Sequence of chain 39.C:
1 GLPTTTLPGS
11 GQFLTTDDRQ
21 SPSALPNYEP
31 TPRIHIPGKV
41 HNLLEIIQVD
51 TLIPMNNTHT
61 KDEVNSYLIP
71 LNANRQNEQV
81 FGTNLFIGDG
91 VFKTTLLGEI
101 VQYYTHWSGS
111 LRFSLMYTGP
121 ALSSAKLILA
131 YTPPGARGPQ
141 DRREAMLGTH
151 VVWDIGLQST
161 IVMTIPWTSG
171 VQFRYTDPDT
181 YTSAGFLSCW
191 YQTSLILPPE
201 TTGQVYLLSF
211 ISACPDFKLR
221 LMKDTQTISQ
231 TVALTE

Sequence of chain 39.A:
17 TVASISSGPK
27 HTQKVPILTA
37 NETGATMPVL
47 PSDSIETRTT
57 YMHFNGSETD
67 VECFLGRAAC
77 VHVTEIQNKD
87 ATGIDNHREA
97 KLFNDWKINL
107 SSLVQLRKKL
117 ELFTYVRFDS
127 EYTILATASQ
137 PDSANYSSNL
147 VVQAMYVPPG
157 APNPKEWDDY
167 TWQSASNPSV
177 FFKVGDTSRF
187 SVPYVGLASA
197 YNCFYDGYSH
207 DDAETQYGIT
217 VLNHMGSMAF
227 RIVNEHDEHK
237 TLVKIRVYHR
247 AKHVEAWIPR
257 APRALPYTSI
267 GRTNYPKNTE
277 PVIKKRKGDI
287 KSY

This protein binds this small molecule.
Small molecule (SMILES): CC[C@H]1COC(c2ccc(OCCCCCCCc3cc(C)no3)cc2)=N1

Binding-site contacts:
Ligand atom C6C contacts residue VAL191 of chain 39.A at 3.5 Å (hydrophobic).
Ligand atom C6B contacts residue TYR197 of chain 39.A at 3.5 Å (hydrophobic).
Ligand atom C4 contacts residue MET224 of chain 39.A at 4.0 Å (hydrophobic).
Ligand atom C3 contacts residue PHE186 of chain 39.A at 3.8 Å (hydrophobic).
Ligand atom CM2 contacts residue LEU116 of chain 39.A at 3.6 Å (hydrophobic).
Ligand atom C5B contacts residue LEU106 of chain 39.A at 4.0 Å (hydrophobic).
Ligand atom C5B contacts residue TYR197 of chain 39.A at 3.7 Å (hydrophobic).
Ligand atom O1 contacts residue TYR152 of chain 39.A at 4.0 Å.
Ligand atom N2 contacts residue PHE186 of chain 39.A at 3.9 Å.
Ligand atom C1C contacts residue MET224 of chain 39.A at 3.4 Å (hydrophobic).
Ligand atom C1B contacts residue MET221 of chain 39.A at 3.7 Å (hydrophobic).
Ligand atom C4 contacts residue TYR152 of chain 39.A at 3.9 Å (hydrophobic).
Ligand atom C4C contacts residue VAL188 of chain 39.A at 3.9 Å (hydrophobic).
Ligand atom O1B contacts residue MET221 of chain 39.A at 3.7 Å.
Ligand atom C2C contacts residue TYR152 of chain 39.A at 4.0 Å (hydrophobic).
Ligand atom C4 contacts residue PHE186 of chain 39.A at 3.5 Å (hydrophobic).
Ligand atom O1 contacts residue ALA24 of chain 39.C at 3.6 Å.
Ligand atom C4A contacts residue ILE215 of chain 39.A at 3.9 Å (hydrophobic).
Ligand atom O1 contacts residue PHE186 of chain 39.A at 3.7 Å.
Ligand atom C31 contacts residue PRO174 of chain 39.A at 3.4 Å (hydrophobic).
Ligand atom C31 contacts residue ALA150 of chain 39.A at 3.8 Å (hydrophobic).
Ligand atom N3A contacts residue ASN219 of chain 39.A at 3.8 Å.
Ligand atom C4A contacts residue ASN198 of chain 39.A at 4.0 Å.
Ligand atom C2B contacts residue MET221 of chain 39.A at 3.6 Å (hydrophobic).
Ligand atom C5 contacts residue MET224 of chain 39.A at 4.0 Å (hydrophobic).
Ligand atom C5C contacts residue TYR128 of chain 39.A at 3.6 Å (hydrophobic).
Ligand atom O1 contacts residue VAL188 of chain 39.A at 3.8 Å.
Ligand atom C2C contacts residue VAL188 of chain 39.A at 3.4 Å (hydrophobic).
Ligand atom C3 contacts residue PRO174 of chain 39.A at 3.8 Å (hydrophobic).
Ligand atom C5 contacts residue TYR152 of chain 39.A at 3.8 Å (hydrophobic).
Ligand atom C31 contacts residue VAL176 of chain 39.A at 3.3 Å (hydrophobic).
Ligand atom C4A contacts residue ASN219 of chain 39.A at 3.9 Å.
Ligand atom C5A contacts residue CYS199 of chain 39.A at 3.9 Å (hydrophobic).
Ligand atom N2 contacts residue PRO174 of chain 39.A at 3.9 Å.
Ligand atom C5 contacts residue PHE186 of chain 39.A at 3.7 Å (hydrophobic).
Ligand atom C31 contacts residue SER175 of chain 39.A at 3.6 Å.
Ligand atom C5C contacts residue ILE104 of chain 39.A at 4.0 Å (hydrophobic).
Ligand atom N2 contacts residue ALA24 of chain 39.C at 3.3 Å.
Ligand atom C7C contacts residue TYR128 of chain 39.A at 3.7 Å (hydrophobic).
Ligand atom C3C contacts residue VAL188 of chain 39.A at 3.2 Å (hydrophobic).